This small molecule binds to this protein.
Small molecule (SMILES): COc1ccc(C[C@H](NC(=O)[C@H](C)NC(=O)CN2CCOCC2)C(=O)N[C@@H](CC2CC[C@@H]3CCCC[C@H]3C2)[C@@H](O)C(C)(C)O)cc1

Sequence of chain 1.K:
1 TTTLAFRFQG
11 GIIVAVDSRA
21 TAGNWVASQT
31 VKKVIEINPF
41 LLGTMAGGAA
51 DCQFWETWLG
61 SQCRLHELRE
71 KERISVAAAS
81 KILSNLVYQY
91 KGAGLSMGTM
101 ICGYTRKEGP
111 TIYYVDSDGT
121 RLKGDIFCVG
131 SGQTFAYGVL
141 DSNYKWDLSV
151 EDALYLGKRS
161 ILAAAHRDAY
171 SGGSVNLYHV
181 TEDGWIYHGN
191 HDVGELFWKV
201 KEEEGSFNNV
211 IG

Sequence of chain 1.L:
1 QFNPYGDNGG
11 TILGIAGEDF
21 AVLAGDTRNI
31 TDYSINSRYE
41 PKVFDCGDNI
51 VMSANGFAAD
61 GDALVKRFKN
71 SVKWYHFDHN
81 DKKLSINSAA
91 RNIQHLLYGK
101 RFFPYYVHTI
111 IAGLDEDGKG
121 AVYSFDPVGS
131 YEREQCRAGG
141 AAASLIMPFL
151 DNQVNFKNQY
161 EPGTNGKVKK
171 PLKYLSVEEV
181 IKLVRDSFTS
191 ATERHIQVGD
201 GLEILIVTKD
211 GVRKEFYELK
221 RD

Binding-site contacts:
Ligand atom C12 contacts residue THR1 of chain 1.K at 3.7 Å.
Ligand atom C4 contacts residue ALA49 of chain 1.K at 3.7 Å (hydrophobic).
Ligand atom O13 contacts residue MES1 of chain 1.KA at 3.4 Å (h-bond).
Ligand atom C40 contacts residue GLY47 of chain 1.K at 3.7 Å.
Ligand atom O21 contacts residue ALA46 of chain 1.K at 3.8 Å.
Ligand atom C26 contacts residue ALA49 of chain 1.K at 3.6 Å (hydrophobic).
Ligand atom C10 contacts residue THR1 of chain 1.K at 2.8 Å.
Ligand atom O39 contacts residue ALA49 of chain 1.K at 3.0 Å (h-bond).
Ligand atom O21 contacts residue MES1 of chain 1.KA at 3.3 Å (h-bond).
Ligand atom C8 contacts residue THR1 of chain 1.K at 2.5 Å.
Ligand atom C1 contacts residue MET45 of chain 1.K at 3.7 Å (hydrophobic).
Ligand atom O21 contacts residue THR1 of chain 1.K at 1.8 Å (h-bond).
Ligand atom C11 contacts residue THR1 of chain 1.K at 1.5 Å.
Ligand atom C11 contacts residue SER131 of chain 1.K at 3.5 Å.
Ligand atom C38 contacts residue THR21 of chain 1.K at 3.7 Å.
Ligand atom N22 contacts residue GLY47 of chain 1.K at 2.8 Å (h-bond).
Ligand atom C11 contacts residue TYR170 of chain 1.K at 2.8 Å (hydrophobic).
Ligand atom C48 contacts residue GLY48 of chain 1.K at 3.8 Å.
Ligand atom N25 contacts residue THR21 of chain 1.K at 3.0 Å (h-bond).
Ligand atom C27 contacts residue THR21 of chain 1.K at 3.3 Å.
Ligand atom N28 contacts residue ASP126 of chain 1.L at 3.5 Å (salt-bridge).
Ligand atom C9 contacts residue LYS33 of chain 1.K at 3.6 Å.
Ligand atom C48 contacts residue GLY47 of chain 1.K at 3.7 Å.
Ligand atom C24 contacts residue GLY47 of chain 1.K at 3.3 Å.
Ligand atom O13 contacts residue THR1 of chain 1.K at 3.5 Å (h-bond).
Ligand atom O49 contacts residue THR21 of chain 1.K at 3.0 Å (h-bond).
Ligand atom O49 contacts residue ALA20 of chain 1.K at 3.5 Å.
Ligand atom C35 contacts residue VAL128 of chain 1.L at 3.5 Å (hydrophobic).
Ligand atom O21 contacts residue GLY47 of chain 1.K at 3.0 Å (h-bond).
Ligand atom C12 contacts residue ARG19 of chain 1.K at 3.5 Å.
Ligand atom C7 contacts residue GLY47 of chain 1.K at 3.8 Å.
Ligand atom C50 contacts residue ALA49 of chain 1.K at 3.7 Å (hydrophobic).
Ligand atom C7 contacts residue THR1 of chain 1.K at 2.6 Å.
Ligand atom C53 contacts residue VAL31 of chain 1.K at 3.2 Å (hydrophobic).
Ligand atom C23 contacts residue GLY47 of chain 1.K at 3.5 Å.
Ligand atom C51 contacts residue GLN53 of chain 1.K at 3.5 Å.
Ligand atom C12 contacts residue THR21 of chain 1.K at 3.4 Å.
Ligand atom N22 contacts residue THR1 of chain 1.K at 3.6 Å.
Ligand atom C26 contacts residue THR21 of chain 1.K at 3.6 Å.
Ligand atom C9 contacts residue THR1 of chain 1.K at 1.4 Å.